Sequence of chain 1.F:
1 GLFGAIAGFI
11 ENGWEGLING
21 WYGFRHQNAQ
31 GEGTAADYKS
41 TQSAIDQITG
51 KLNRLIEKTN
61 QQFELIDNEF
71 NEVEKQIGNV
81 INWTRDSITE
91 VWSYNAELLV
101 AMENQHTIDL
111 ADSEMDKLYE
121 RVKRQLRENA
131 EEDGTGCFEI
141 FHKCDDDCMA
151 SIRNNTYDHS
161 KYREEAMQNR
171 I

Sequence of chain 1.E:
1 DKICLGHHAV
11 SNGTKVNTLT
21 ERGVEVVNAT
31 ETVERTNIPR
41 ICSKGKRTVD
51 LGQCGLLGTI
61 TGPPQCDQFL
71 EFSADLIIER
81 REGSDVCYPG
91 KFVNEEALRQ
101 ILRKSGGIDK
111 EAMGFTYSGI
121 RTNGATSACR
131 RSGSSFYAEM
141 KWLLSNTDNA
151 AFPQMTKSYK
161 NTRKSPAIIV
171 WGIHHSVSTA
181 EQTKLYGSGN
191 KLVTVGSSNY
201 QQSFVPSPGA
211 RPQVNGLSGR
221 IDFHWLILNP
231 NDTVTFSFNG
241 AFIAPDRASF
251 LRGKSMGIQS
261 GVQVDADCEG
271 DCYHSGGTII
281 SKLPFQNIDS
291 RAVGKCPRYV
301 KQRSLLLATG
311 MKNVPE

A protein and the small-molecule ligand that binds it are described below.
Small molecule (SMILES): CC(=O)N[C@@H]1[C@@H](O)[C@H](O)[C@@H](CO)O[C@H]1O

Binding-site contacts:
Ligand atom C8 contacts residue LYS75 of chain 1.F at 3.7 Å.
Ligand atom O6 contacts residue ASN82 of chain 1.F at 4.4 Å.
Ligand atom C5 contacts residue ASN82 of chain 1.F at 3.8 Å.
Ligand atom O5 contacts residue ASN82 of chain 1.F at 2.5 Å (h-bond).
Ligand atom C8 contacts residue GLU72 of chain 1.F at 4.3 Å.
Ligand atom O7 contacts residue LYS75 of chain 1.F at 3.5 Å.
Ligand atom C3 contacts residue ASN82 of chain 1.F at 4.0 Å.
Ligand atom O6 contacts residue ARG291 of chain 1.E at 4.3 Å.
Ligand atom C7 contacts residue ASN79 of chain 1.F at 4.1 Å.
Ligand atom C7 contacts residue ASN82 of chain 1.F at 4.1 Å.
Ligand atom N2 contacts residue ASN82 of chain 1.F at 2.8 Å (h-bond).
Ligand atom C2 contacts residue ASN82 of chain 1.F at 2.7 Å.
Ligand atom C8 contacts residue ASN79 of chain 1.F at 3.1 Å.
Ligand atom C3 contacts residue GLU72 of chain 1.F at 4.0 Å.
Ligand atom C1 contacts residue ASN82 of chain 1.F at 1.5 Å.
Ligand atom N2 contacts residue ASN79 of chain 1.F at 4.5 Å.
Ligand atom C7 contacts residue LYS75 of chain 1.F at 4.1 Å.
Ligand atom O3 contacts residue GLU72 of chain 1.F at 2.8 Å (salt-bridge).
Ligand atom C8 contacts residue GLY78 of chain 1.F at 4.2 Å.
Ligand atom C7 contacts residue GLU72 of chain 1.F at 3.8 Å.
Ligand atom O7 contacts residue GLU72 of chain 1.F at 3.1 Å (salt-bridge).
Ligand atom O6 contacts residue ARG85 of chain 1.F at 4.2 Å.